A small-molecule ligand and the protein it binds are described below.
Small molecule (SMILES): Nc1ncnc2c1ncn2[C@@H]1O[C@H]([C@@H]2O[C@@H]3[C@H](O[P](=O)(O)O2)[C@@H](CO[P](=O)(O)O[C@H]2[C@@H](O)[C@H](n4cnc5c(N)ncnc54)O[C@@H]2COP(=O)=O)O[C@H]3n2ccc(=O)[nH]c2=O)[C@@H](O[P](=O)(O)OC[C@H]2O[C@@H](n3ccc(=O)[nH]c3=O)[C@H](O)[C@@H]2O)[C@H]1O

Sequence of chain 53.F:
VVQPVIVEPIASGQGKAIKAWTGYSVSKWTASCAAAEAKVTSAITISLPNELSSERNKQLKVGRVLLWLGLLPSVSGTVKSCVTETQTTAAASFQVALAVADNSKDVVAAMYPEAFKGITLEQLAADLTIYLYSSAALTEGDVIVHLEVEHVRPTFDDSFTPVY

Binding-site contacts:
Ligand atom C4 contacts residue TRP47 of chain 53.F at 3.3 Å (hydrophobic).
Ligand atom C1' contacts residue TRP47 of chain 53.F at 3.7 Å (hydrophobic).
Ligand atom O2' contacts residue GLU140 of chain 53.F at 2.3 Å (salt-bridge).
Ligand atom N3 contacts residue TRP47 of chain 53.F at 3.4 Å.
Ligand atom N9 contacts residue TRP47 of chain 53.F at 3.3 Å.
Ligand atom C8 contacts residue TRP47 of chain 53.F at 3.6 Å (hydrophobic).
Ligand atom C2 contacts residue TRP47 of chain 53.F at 3.4 Å (hydrophobic).
Ligand atom C5 contacts residue TRP47 of chain 53.F at 3.8 Å (hydrophobic).
Ligand atom N9 contacts residue GLU140 of chain 53.F at 4.1 Å.
Ligand atom C1' contacts residue GLU140 of chain 53.F at 2.7 Å.
Ligand atom N9 contacts residue LYS143 of chain 53.F at 3.2 Å (salt-bridge).
Ligand atom N1 contacts residue TRP47 of chain 53.F at 3.7 Å.
Ligand atom C1' contacts residue LYS143 of chain 53.F at 3.1 Å.
Ligand atom C6 contacts residue TRP47 of chain 53.F at 3.7 Å (hydrophobic).
Ligand atom C2' contacts residue LYS143 of chain 53.F at 3.7 Å.
Ligand atom O4' contacts residue LYS143 of chain 53.F at 4.2 Å.
Ligand atom C4' contacts residue GLU140 of chain 53.F at 3.4 Å.
Ligand atom C5' contacts residue ARG90 of chain 53.F at 4.3 Å.
Ligand atom N7 contacts residue TRP47 of chain 53.F at 3.6 Å.
Ligand atom O4' contacts residue TRP47 of chain 53.F at 3.4 Å.
Ligand atom C8 contacts residue LYS143 of chain 53.F at 2.7 Å.
Ligand atom O2' contacts residue LYS143 of chain 53.F at 3.8 Å.
Ligand atom O3' contacts residue GLU140 of chain 53.F at 4.4 Å.
Ligand atom C2' contacts residue GLU140 of chain 53.F at 3.0 Å.
Ligand atom N7 contacts residue LYS143 of chain 53.F at 3.8 Å.
Ligand atom O4' contacts residue GLU140 of chain 53.F at 3.0 Å (salt-bridge).
Ligand atom O4' contacts residue LYS143 of chain 53.F at 4.4 Å.
Ligand atom C3' contacts residue GLU140 of chain 53.F at 3.8 Å.
Ligand atom N6 contacts residue TRP47 of chain 53.F at 4.2 Å.